Sequence of chain 1.B:
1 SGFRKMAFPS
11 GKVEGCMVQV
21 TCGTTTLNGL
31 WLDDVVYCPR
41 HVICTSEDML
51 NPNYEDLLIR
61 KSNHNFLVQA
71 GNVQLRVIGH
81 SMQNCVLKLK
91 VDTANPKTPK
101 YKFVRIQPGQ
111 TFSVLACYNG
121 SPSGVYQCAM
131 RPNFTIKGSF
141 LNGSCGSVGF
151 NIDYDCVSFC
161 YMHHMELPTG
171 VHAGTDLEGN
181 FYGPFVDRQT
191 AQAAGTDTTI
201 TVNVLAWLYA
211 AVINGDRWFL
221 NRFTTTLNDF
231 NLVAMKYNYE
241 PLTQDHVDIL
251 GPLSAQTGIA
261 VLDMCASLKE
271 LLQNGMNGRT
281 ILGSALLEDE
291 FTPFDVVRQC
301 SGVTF

Binding-site contacts:
Ligand atom C12 contacts residue GLU166 of chain 1.B at 3.8 Å.
Ligand atom C15 contacts residue LEU141 of chain 1.B at 3.8 Å (hydrophobic).
Ligand atom C1 contacts residue MET49 of chain 1.B at 3.4 Å (hydrophobic).
Ligand atom C8 contacts residue ASN142 of chain 1.B at 3.8 Å.
Ligand atom C2 contacts residue ARG188 of chain 1.B at 3.6 Å.
Ligand atom C14 contacts residue GLU166 of chain 1.B at 3.8 Å.
Ligand atom C13 contacts residue HIS163 of chain 1.B at 3.8 Å.
Ligand atom C12 contacts residue CYS145 of chain 1.B at 3.7 Å (hydrophobic).
Ligand atom C9 contacts residue CYS145 of chain 1.B at 3.6 Å (hydrophobic).
Ligand atom C14 contacts residue ASN142 of chain 1.B at 3.9 Å.
Ligand atom N1 contacts residue GLU166 of chain 1.B at 3.9 Å.
Ligand atom C2 contacts residue MET49 of chain 1.B at 3.7 Å (hydrophobic).
Ligand atom C3 contacts residue GLN189 of chain 1.B at 3.4 Å.
Ligand atom C12 contacts residue HIS163 of chain 1.B at 3.4 Å.
Ligand atom C14 contacts residue LEU141 of chain 1.B at 3.9 Å (hydrophobic).
Ligand atom C2 contacts residue MET165 of chain 1.B at 3.7 Å (hydrophobic).
Ligand atom C contacts residue MET49 of chain 1.B at 3.7 Å (hydrophobic).
Ligand atom N1 contacts residue HIS163 of chain 1.B at 2.8 Å (h-bond).
Ligand atom C1 contacts residue ARG188 of chain 1.B at 3.6 Å.
Ligand atom C1 contacts residue MET165 of chain 1.B at 3.4 Å (hydrophobic).
Ligand atom C contacts residue MET165 of chain 1.B at 3.5 Å (hydrophobic).
Ligand atom C13 contacts residue LEU141 of chain 1.B at 3.7 Å (hydrophobic).
Ligand atom C13 contacts residue GLU166 of chain 1.B at 3.7 Å.
Ligand atom C2 contacts residue GLN189 of chain 1.B at 3.8 Å.
Ligand atom C15 contacts residue ASN142 of chain 1.B at 3.7 Å.
Ligand atom O contacts residue GLU166 of chain 1.B at 3.0 Å (salt-bridge).
Ligand atom C15 contacts residue PHE140 of chain 1.B at 3.7 Å (hydrophobic).
Ligand atom C9 contacts residue ASN142 of chain 1.B at 3.6 Å.
Ligand atom C12 contacts residue MET165 of chain 1.B at 3.9 Å (hydrophobic).
Ligand atom C5 contacts residue MET165 of chain 1.B at 3.6 Å (hydrophobic).
Ligand atom CL contacts residue HIS164 of chain 1.B at 3.7 Å.
Ligand atom CL contacts residue MET165 of chain 1.B at 3.7 Å.
Ligand atom CL contacts residue HIS41 of chain 1.B at 3.5 Å.
Ligand atom C13 contacts residue PHE140 of chain 1.B at 3.6 Å (hydrophobic).
Ligand atom N1 contacts residue SER144 of chain 1.B at 3.7 Å.
Ligand atom C7 contacts residue DMS1 of chain 1.O at 3.8 Å.
Ligand atom C5 contacts residue HIS164 of chain 1.B at 3.4 Å.
Ligand atom CL contacts residue ASP187 of chain 1.B at 3.4 Å.
Ligand atom C15 contacts residue GLU166 of chain 1.B at 3.5 Å.
Ligand atom O contacts residue MET165 of chain 1.B at 3.3 Å.

Sequence of chain 1.A:
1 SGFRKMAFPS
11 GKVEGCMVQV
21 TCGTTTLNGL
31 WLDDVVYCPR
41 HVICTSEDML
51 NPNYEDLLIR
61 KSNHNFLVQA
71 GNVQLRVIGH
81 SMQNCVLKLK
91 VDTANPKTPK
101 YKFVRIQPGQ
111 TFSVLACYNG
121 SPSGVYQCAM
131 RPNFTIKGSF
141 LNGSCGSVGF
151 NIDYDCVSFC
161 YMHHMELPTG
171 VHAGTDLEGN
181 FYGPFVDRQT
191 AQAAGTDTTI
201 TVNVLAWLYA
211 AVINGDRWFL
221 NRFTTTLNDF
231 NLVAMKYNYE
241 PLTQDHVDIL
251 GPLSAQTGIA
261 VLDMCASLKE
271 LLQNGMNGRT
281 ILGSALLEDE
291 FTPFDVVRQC

This small molecule binds to this protein.
Small molecule (SMILES): O=C1[C@H](c2cccc(Cl)c2)CCCN1c1cncc2ccccc12